Binding-site contacts:
Ligand atom OP1 contacts residue LYS63 of chain 1.A at 2.9 Å (salt-bridge).
Ligand atom O4 contacts residue PHE130 of chain 1.B at 3.3 Å (h-bond).
Ligand atom C2' contacts residue ASP44 of chain 1.A at 3.5 Å.
Ligand atom O3' contacts residue VAL18 of chain 1.A at 3.5 Å.
Ligand atom N3 contacts residue TYR23 of chain 1.A at 2.9 Å (h-bond).
Ligand atom O2 contacts residue LYS62 of chain 1.A at 3.2 Å (salt-bridge).
Ligand atom C7 contacts residue PHE92 of chain 1.A at 3.5 Å (hydrophobic).
Ligand atom O2 contacts residue ASN41 of chain 1.A at 3.1 Å (h-bond).
Ligand atom C4' contacts residue PRO123 of chain 1.D at 3.6 Å (hydrophobic).
Ligand atom C6 contacts residue HIS97 of chain 1.D at 3.7 Å.
Ligand atom O4 contacts residue GLY129 of chain 1.B at 3.6 Å.
Ligand atom C7 contacts residue SER12 of chain 1.D at 3.6 Å.
Ligand atom O2 contacts residue TYR23 of chain 1.A at 3.6 Å.
Ligand atom N3 contacts residue HIS97 of chain 1.D at 3.4 Å.
Ligand atom C5 contacts residue PHE130 of chain 1.B at 3.5 Å (hydrophobic).
Ligand atom O3' contacts residue ASP44 of chain 1.A at 2.7 Å (salt-bridge).
Ligand atom O2 contacts residue PHE130 of chain 1.B at 3.3 Å.
Ligand atom C5 contacts residue TYR22 of chain 1.A at 3.5 Å (hydrophobic).
Ligand atom C4 contacts residue HIS97 of chain 1.D at 3.5 Å.
Ligand atom C2 contacts residue HIS60 of chain 1.A at 3.6 Å.
Ligand atom C4 contacts residue PHE130 of chain 1.B at 3.5 Å (hydrophobic).
Ligand atom O4 contacts residue TYR43 of chain 1.A at 3.3 Å.
Ligand atom O4' contacts residue ARG14 of chain 1.D at 3.4 Å.
Ligand atom OP2 contacts residue TYR22 of chain 1.A at 2.5 Å (h-bond).
Ligand atom O4' contacts residue GLY19 of chain 1.A at 3.2 Å.
Ligand atom OP2 contacts residue LYS63 of chain 1.A at 3.0 Å (salt-bridge).
Ligand atom C4 contacts residue TYR22 of chain 1.A at 3.5 Å (hydrophobic).
Ligand atom O2 contacts residue HIS60 of chain 1.A at 2.7 Å (h-bond).
Ligand atom OP1 contacts residue LYS62 of chain 1.A at 3.4 Å.
Ligand atom N3 contacts residue TYR43 of chain 1.A at 3.4 Å.
Ligand atom C2 contacts residue HIS97 of chain 1.D at 3.6 Å.
Ligand atom C5' contacts residue LEU61 of chain 1.A at 3.4 Å (hydrophobic).
Ligand atom C3' contacts residue ASP44 of chain 1.A at 3.5 Å.
Ligand atom N3 contacts residue PHE130 of chain 1.B at 2.8 Å (h-bond).
Ligand atom C4 contacts residue TYR43 of chain 1.A at 3.3 Å (hydrophobic).
Ligand atom C2 contacts residue PHE130 of chain 1.B at 3.5 Å (hydrophobic).
Ligand atom C1' contacts residue PHE130 of chain 1.B at 3.6 Å (hydrophobic).
Ligand atom C6 contacts residue TYR22 of chain 1.A at 3.4 Å (hydrophobic).
Ligand atom O4 contacts residue PHE92 of chain 1.A at 3.6 Å.
Ligand atom C5' contacts residue PRO123 of chain 1.D at 3.5 Å (hydrophobic).

Sequence of chain 1.B:
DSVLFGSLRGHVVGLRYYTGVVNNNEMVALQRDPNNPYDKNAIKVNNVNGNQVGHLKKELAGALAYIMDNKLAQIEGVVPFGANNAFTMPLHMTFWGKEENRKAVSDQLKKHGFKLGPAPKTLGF

Sequence of chain 1.D:
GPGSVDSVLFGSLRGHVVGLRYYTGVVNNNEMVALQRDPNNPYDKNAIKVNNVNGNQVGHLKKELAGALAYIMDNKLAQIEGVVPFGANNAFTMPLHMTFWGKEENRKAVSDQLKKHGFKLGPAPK

A protein and the small-molecule ligand that binds it are described below.
Small molecule (SMILES): Cc1cn([C@H]2C[C@H](O[P](=O)(O)OC[C@H]3O[C@@H](n4cc(C)c(=O)[nH]c4=O)C[C@@H]3O[P](=O)(O)OC[C@H]3O[C@@H](n4cc(C)c(=O)[nH]c4=O)C[C@@H]3O[P](=O)(O)OC[C@H]3O[C@@H](n4cc(C)c(=O)[nH]c4=O)C[C@@H]3O[P](=O)(O)OC[C@H]3O[C@@H](n4cc(C)c(=O)[nH]c4=O)C[C@@H]3O)[C@@H](CO[P](=O)(O)O[C@H]3CCO[C@@H]3C)O2)c(=O)[nH]c1=O

Sequence of chain 1.A:
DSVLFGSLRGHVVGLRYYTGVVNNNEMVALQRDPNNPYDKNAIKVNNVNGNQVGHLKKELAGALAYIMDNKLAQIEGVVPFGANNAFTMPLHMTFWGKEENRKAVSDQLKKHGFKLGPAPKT